This small molecule binds to this protein.
Small molecule (SMILES): Nc1nc(NC2CC2)c2ncn([C@H]3C=C[C@@H](CO)C3)c2n1

Sequence of chain 1.D:
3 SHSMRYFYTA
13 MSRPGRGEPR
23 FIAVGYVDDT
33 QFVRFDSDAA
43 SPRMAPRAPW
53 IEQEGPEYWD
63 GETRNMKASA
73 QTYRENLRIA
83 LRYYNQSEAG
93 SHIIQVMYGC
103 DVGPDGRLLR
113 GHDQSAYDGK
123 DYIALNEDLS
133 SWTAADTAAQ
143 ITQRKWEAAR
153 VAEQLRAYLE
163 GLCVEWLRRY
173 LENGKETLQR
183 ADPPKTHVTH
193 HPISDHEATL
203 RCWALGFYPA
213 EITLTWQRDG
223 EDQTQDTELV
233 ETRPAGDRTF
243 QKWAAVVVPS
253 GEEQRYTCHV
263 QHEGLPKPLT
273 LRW

Sequence of chain 1.F:
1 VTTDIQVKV

Binding-site contacts:
Ligand atom C04 contacts residue ASP115 of chain 1.D at 3.5 Å.
Ligand atom C01 contacts residue TRP148 of chain 1.D at 3.6 Å (hydrophobic).
Ligand atom N04 contacts residue SER117 of chain 1.D at 2.8 Å (h-bond).
Ligand atom N05 contacts residue ASP115 of chain 1.D at 3.4 Å (salt-bridge).
Ligand atom N04 contacts residue ILE125 of chain 1.D at 3.8 Å.
Ligand atom N02 contacts residue TYR75 of chain 1.D at 3.5 Å (h-bond).
Ligand atom C07 contacts residue THR3 of chain 1.F at 3.6 Å.
Ligand atom C12 contacts residue VAL9 of chain 1.F at 3.5 Å (hydrophobic).
Ligand atom C02 contacts residue TRP148 of chain 1.D at 3.6 Å (hydrophobic).
Ligand atom C13 contacts residue TYR124 of chain 1.D at 3.6 Å (hydrophobic).
Ligand atom C08 contacts residue TYR10 of chain 1.D at 3.6 Å (hydrophobic).
Ligand atom N05 contacts residue SER117 of chain 1.D at 3.1 Å (h-bond).
Ligand atom C03 contacts residue TYR75 of chain 1.D at 3.5 Å (hydrophobic).
Ligand atom C contacts residue VAL9 of chain 1.F at 3.6 Å (hydrophobic).
Ligand atom N01 contacts residue ASP115 of chain 1.D at 2.7 Å (salt-bridge).
Ligand atom C09 contacts residue ASP115 of chain 1.D at 3.4 Å.
Ligand atom N05 contacts residue GLN116 of chain 1.D at 3.5 Å.
Ligand atom C11 contacts residue ASP115 of chain 1.D at 3.4 Å.
Ligand atom C08 contacts residue TYR100 of chain 1.D at 3.5 Å (hydrophobic).
Ligand atom C10 contacts residue VAL98 of chain 1.D at 3.5 Å (hydrophobic).
Ligand atom C03 contacts residue VAL7 of chain 1.F at 3.6 Å (hydrophobic).
Ligand atom C06 contacts residue ILE5 of chain 1.F at 3.6 Å (hydrophobic).
Ligand atom C13 contacts residue SER117 of chain 1.D at 3.1 Å.
Ligand atom C12 contacts residue TYR124 of chain 1.D at 3.6 Å (hydrophobic).
Ligand atom N contacts residue VAL9 of chain 1.F at 3.5 Å.
Ligand atom C11 contacts residue SER117 of chain 1.D at 3.4 Å.
Ligand atom N01 contacts residue TRP148 of chain 1.D at 3.8 Å.
Ligand atom N05 contacts residue ILE125 of chain 1.D at 2.8 Å (h-bond).
Ligand atom O contacts residue TYR10 of chain 1.D at 3.6 Å.
Ligand atom C10 contacts residue TRP148 of chain 1.D at 3.6 Å (hydrophobic).
Ligand atom C12 contacts residue SER117 of chain 1.D at 3.4 Å.
Ligand atom C01 contacts residue ASP115 of chain 1.D at 3.6 Å.
Ligand atom C08 contacts residue TYR75 of chain 1.D at 3.6 Å (hydrophobic).
Ligand atom C02 contacts residue VAL98 of chain 1.D at 3.7 Å (hydrophobic).
Ligand atom N04 contacts residue VAL98 of chain 1.D at 3.8 Å.
Ligand atom N04 contacts residue TRP148 of chain 1.D at 3.7 Å.
Ligand atom C05 contacts residue VAL7 of chain 1.F at 3.8 Å (hydrophobic).
Ligand atom C10 contacts residue SER117 of chain 1.D at 3.8 Å.
Ligand atom C11 contacts residue TRP148 of chain 1.D at 3.8 Å (hydrophobic).
Ligand atom O contacts residue TYR75 of chain 1.D at 2.6 Å (h-bond).